This small molecule binds to this protein.
Small molecule (SMILES): O=C(N1CCN(C(c2ccc(F)cc2)c2ccc(F)cc2)CC1)n1cncn1

Binding-site contacts:
Ligand atom F28 contacts residue ALA168 of chain 1.A at 3.6 Å.
Ligand atom F28 contacts residue LEU165 of chain 1.A at 4.0 Å.
Ligand atom C13 contacts residue LEU167 of chain 1.A at 3.6 Å (hydrophobic).
Ligand atom C13 contacts residue LEU165 of chain 1.A at 3.3 Å (hydrophobic).
Ligand atom C22 contacts residue CYS259 of chain 1.A at 3.5 Å (hydrophobic).
Ligand atom C16 contacts residue LEU230 of chain 1.A at 4.0 Å (hydrophobic).
Ligand atom C1 contacts residue MET140 of chain 1.A at 3.1 Å (hydrophobic).
Ligand atom F27 contacts residue LEU193 of chain 1.A at 2.7 Å.
Ligand atom C25 contacts residue SER139 of chain 1.A at 3.5 Å.
Ligand atom C22 contacts residue SER139 of chain 1.A at 3.8 Å.
Ligand atom C22 contacts residue LEU258 of chain 1.A at 3.6 Å (hydrophobic).
Ligand atom C23 contacts residue SER139 of chain 1.A at 2.6 Å.
Ligand atom O3 contacts residue MET140 of chain 1.A at 2.7 Å (h-bond).
Ligand atom F27 contacts residue LEU222 of chain 1.A at 4.1 Å.
Ligand atom O3 contacts residue ALA68 of chain 1.A at 3.1 Å (h-bond).
Ligand atom F28 contacts residue VAL234 of chain 1.A at 3.5 Å.
Ligand atom C15 contacts residue LEU230 of chain 1.A at 3.9 Å (hydrophobic).
Ligand atom C12 contacts residue LEU258 of chain 1.A at 3.8 Å (hydrophobic).
Ligand atom C19 contacts residue LEU222 of chain 1.A at 4.0 Å (hydrophobic).
Ligand atom O3 contacts residue SER139 of chain 1.A at 2.2 Å (h-bond).
Ligand atom F28 contacts residue LEU231 of chain 1.A at 3.1 Å.
Ligand atom C9 contacts residue LEU258 of chain 1.A at 4.1 Å (hydrophobic).
Ligand atom C23 contacts residue HIS286 of chain 1.A at 3.6 Å.
Ligand atom F27 contacts residue ILE196 of chain 1.A at 3.9 Å.
Ligand atom N24 contacts residue SER139 of chain 1.A at 2.2 Å (h-bond).
Ligand atom C18 contacts residue LEU193 of chain 1.A at 3.4 Å (hydrophobic).
Ligand atom C26 contacts residue LEU230 of chain 1.A at 4.0 Å (hydrophobic).
Ligand atom C21 contacts residue LEU258 of chain 1.A at 4.0 Å (hydrophobic).
Ligand atom C23 contacts residue CYS259 of chain 1.A at 3.5 Å (hydrophobic).
Ligand atom C20 contacts residue ILE196 of chain 1.A at 3.8 Å (hydrophobic).
Ligand atom C23 contacts residue LEU258 of chain 1.A at 4.0 Å (hydrophobic).
Ligand atom C25 contacts residue ALA68 of chain 1.A at 3.9 Å (hydrophobic).
Ligand atom C20 contacts residue LEU222 of chain 1.A at 4.1 Å (hydrophobic).
Ligand atom F28 contacts residue LEU230 of chain 1.A at 3.9 Å.
Ligand atom C12 contacts residue LEU165 of chain 1.A at 3.6 Å (hydrophobic).
Ligand atom O3 contacts residue GLY67 of chain 1.A at 3.7 Å.
Ligand atom C19 contacts residue ILE196 of chain 1.A at 3.9 Å (hydrophobic).
Ligand atom C1 contacts residue SER139 of chain 1.A at 1.3 Å.
Ligand atom C14 contacts residue LEU165 of chain 1.A at 3.6 Å (hydrophobic).
Ligand atom C19 contacts residue LEU193 of chain 1.A at 3.4 Å (hydrophobic).

Sequence of chain 1.A:
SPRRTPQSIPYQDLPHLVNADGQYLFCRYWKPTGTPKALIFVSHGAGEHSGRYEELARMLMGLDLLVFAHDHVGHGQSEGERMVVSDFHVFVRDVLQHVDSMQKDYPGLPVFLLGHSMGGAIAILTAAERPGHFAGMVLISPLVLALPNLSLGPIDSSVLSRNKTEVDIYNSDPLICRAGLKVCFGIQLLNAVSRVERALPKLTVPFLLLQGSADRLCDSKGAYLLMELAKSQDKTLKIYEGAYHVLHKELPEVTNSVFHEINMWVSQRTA